Binding-site contacts:
Ligand atom C3 contacts residue ASN616 of chain 1.C at 3.8 Å.
Ligand atom C5 contacts residue ASN616 of chain 1.C at 3.7 Å.
Ligand atom C8 contacts residue GLN644 of chain 1.C at 3.9 Å.
Ligand atom O5 contacts residue ASN616 of chain 1.C at 2.4 Å (h-bond).
Ligand atom O7 contacts residue ASN616 of chain 1.C at 2.8 Å (h-bond).
Ligand atom C4 contacts residue ASN616 of chain 1.C at 4.2 Å.
Ligand atom C2 contacts residue ASN616 of chain 1.C at 2.4 Å.
Ligand atom N2 contacts residue ASN616 of chain 1.C at 2.9 Å (h-bond).
Ligand atom C1 contacts residue ASN616 of chain 1.C at 1.4 Å.
Ligand atom C8 contacts residue ASN616 of chain 1.C at 4.2 Å.
Ligand atom O6 contacts residue THR618 of chain 1.C at 4.4 Å.
Ligand atom C7 contacts residue ASN616 of chain 1.C at 3.0 Å.

A protein and the small-molecule ligand that binds it are described below.
Small molecule (SMILES): CC(=O)N[C@@H]1[C@@H](O)[C@H](O)[C@@H](CO)O[C@H]1O

Sequence of chain 1.C:
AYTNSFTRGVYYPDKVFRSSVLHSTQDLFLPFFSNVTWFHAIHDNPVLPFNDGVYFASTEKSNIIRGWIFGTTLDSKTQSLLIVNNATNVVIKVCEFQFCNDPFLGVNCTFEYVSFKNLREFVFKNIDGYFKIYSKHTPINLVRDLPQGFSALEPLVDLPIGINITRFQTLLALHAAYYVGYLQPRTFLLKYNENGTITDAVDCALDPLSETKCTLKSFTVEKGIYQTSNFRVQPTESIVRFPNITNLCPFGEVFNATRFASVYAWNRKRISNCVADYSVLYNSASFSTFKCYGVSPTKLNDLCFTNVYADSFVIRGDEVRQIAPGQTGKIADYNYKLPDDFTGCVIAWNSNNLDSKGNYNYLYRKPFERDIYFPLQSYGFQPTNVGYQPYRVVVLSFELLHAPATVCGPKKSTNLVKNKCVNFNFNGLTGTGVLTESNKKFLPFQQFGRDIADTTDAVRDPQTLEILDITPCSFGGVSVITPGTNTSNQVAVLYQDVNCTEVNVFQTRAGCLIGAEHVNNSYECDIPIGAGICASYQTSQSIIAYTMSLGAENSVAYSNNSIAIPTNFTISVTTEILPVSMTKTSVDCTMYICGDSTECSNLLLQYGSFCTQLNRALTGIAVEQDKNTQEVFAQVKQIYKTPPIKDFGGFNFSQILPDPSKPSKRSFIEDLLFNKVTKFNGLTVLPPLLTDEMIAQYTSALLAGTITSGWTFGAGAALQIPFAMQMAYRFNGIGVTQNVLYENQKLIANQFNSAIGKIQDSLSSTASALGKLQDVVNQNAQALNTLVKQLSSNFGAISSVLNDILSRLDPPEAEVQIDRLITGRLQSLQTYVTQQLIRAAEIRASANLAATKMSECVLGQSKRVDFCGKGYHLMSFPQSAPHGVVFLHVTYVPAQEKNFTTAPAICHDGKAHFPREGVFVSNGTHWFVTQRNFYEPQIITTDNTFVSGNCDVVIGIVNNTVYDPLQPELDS